This protein binds this small molecule.
Small molecule (SMILES): c1ccc(C[NH+]2[C@@H]3CC[C@H]2CC(OC2c4ccccc4CCc4ccccc42)C3)cc1

Sequence of chain 1.D:
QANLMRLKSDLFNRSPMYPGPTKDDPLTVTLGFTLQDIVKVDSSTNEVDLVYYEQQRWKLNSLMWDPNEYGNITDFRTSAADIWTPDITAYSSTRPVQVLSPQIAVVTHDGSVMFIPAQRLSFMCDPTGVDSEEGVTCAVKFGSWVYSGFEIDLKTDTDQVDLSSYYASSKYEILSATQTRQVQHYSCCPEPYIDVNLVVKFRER

Sequence of chain 1.E:
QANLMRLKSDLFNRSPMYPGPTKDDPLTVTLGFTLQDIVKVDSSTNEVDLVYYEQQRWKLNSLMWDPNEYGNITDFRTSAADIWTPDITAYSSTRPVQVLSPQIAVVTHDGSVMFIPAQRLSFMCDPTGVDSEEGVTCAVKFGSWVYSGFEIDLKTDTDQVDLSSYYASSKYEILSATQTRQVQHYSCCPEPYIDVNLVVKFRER

Binding-site contacts:
Ligand atom CAV contacts residue TYR91 of chain 1.D at 3.5 Å (hydrophobic).
Ligand atom CAP contacts residue TYR186 of chain 1.D at 3.6 Å (hydrophobic).
Ligand atom CAQ contacts residue TYR186 of chain 1.D at 3.8 Å (hydrophobic).
Ligand atom CAO contacts residue ILE116 of chain 1.E at 3.6 Å (hydrophobic).
Ligand atom CAN contacts residue GLN55 of chain 1.E at 3.9 Å.
Ligand atom CAG contacts residue CYS189 of chain 1.D at 4.0 Å (hydrophobic).
Ligand atom CBD contacts residue TYR193 of chain 1.D at 4.1 Å (hydrophobic).
Ligand atom CAM contacts residue TYR193 of chain 1.D at 3.4 Å (hydrophobic).
Ligand atom CAC contacts residue GLN36 of chain 1.E at 3.9 Å.
Ligand atom CAF contacts residue VAL146 of chain 1.D at 3.9 Å (hydrophobic).
Ligand atom CAE contacts residue CYS189 of chain 1.D at 4.1 Å (hydrophobic).
Ligand atom CAI contacts residue TRP145 of chain 1.D at 3.8 Å (hydrophobic).
Ligand atom CAI contacts residue TYR53 of chain 1.E at 3.8 Å (hydrophobic).
Ligand atom CAH contacts residue TYR91 of chain 1.D at 3.6 Å (hydrophobic).
Ligand atom CAR contacts residue TRP145 of chain 1.D at 4.1 Å (hydrophobic).
Ligand atom CAO contacts residue GLN55 of chain 1.E at 3.8 Å.
Ligand atom CAG contacts residue TYR193 of chain 1.D at 4.1 Å (hydrophobic).
Ligand atom CAR contacts residue TYR91 of chain 1.D at 3.4 Å (hydrophobic).
Ligand atom CAT contacts residue TRP145 of chain 1.D at 3.3 Å (hydrophobic).
Ligand atom CAA contacts residue SER165 of chain 1.E at 3.9 Å.
Ligand atom CAN contacts residue MET114 of chain 1.E at 3.8 Å (hydrophobic).
Ligand atom CAC contacts residue TYR53 of chain 1.E at 3.8 Å (hydrophobic).
Ligand atom CAM contacts residue TYR186 of chain 1.D at 4.0 Å (hydrophobic).
Ligand atom CAN contacts residue ILE116 of chain 1.E at 3.0 Å (hydrophobic).
Ligand atom CAJ contacts residue MET114 of chain 1.E at 4.0 Å (hydrophobic).
Ligand atom CBA contacts residue TRP145 of chain 1.D at 4.1 Å (hydrophobic).
Ligand atom CAB contacts residue SER165 of chain 1.E at 4.0 Å.
Ligand atom CAD contacts residue VAL106 of chain 1.E at 3.9 Å (hydrophobic).
Ligand atom CAS contacts residue TYR53 of chain 1.E at 3.5 Å (hydrophobic).
Ligand atom CAE contacts residue CYS188 of chain 1.D at 3.0 Å (hydrophobic).
Ligand atom CAP contacts residue TYR53 of chain 1.E at 4.1 Å (hydrophobic).
Ligand atom CAL contacts residue TRP145 of chain 1.D at 4.0 Å (hydrophobic).
Ligand atom CAI contacts residue TYR91 of chain 1.D at 3.9 Å (hydrophobic).
Ligand atom CAQ contacts residue TYR193 of chain 1.D at 3.8 Å (hydrophobic).
Ligand atom CAG contacts residue CYS188 of chain 1.D at 3.1 Å (hydrophobic).
Ligand atom CAW contacts residue ILE116 of chain 1.E at 3.3 Å (hydrophobic).
Ligand atom CBB contacts residue TYR53 of chain 1.E at 3.7 Å (hydrophobic).
Ligand atom CAC contacts residue TYR91 of chain 1.D at 3.5 Å (hydrophobic).
Ligand atom CAJ contacts residue ILE116 of chain 1.E at 3.3 Å (hydrophobic).
Ligand atom CAG contacts residue TYR186 of chain 1.D at 3.8 Å (hydrophobic).